Sequence of chain 2.A:
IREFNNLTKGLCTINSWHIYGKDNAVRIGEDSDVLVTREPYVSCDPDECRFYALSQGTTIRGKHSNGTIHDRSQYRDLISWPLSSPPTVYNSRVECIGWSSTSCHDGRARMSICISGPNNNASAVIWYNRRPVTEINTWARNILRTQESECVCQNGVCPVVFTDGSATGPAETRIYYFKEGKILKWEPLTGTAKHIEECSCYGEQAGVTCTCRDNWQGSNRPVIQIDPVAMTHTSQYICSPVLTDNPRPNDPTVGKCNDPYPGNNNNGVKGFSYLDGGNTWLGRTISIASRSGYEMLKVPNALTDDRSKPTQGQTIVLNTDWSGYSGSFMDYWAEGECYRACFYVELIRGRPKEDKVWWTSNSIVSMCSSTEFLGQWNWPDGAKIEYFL

Binding-site contacts:
Ligand atom C8 contacts residue GLU3 of chain 2.A at 3.6 Å.
Ligand atom C4 contacts residue ASN155 of chain 2.A at 4.5 Å.
Ligand atom C1 contacts residue ASN155 of chain 2.A at 3.6 Å.
Ligand atom C2 contacts residue ASN6 of chain 2.A at 2.4 Å.
Ligand atom C3 contacts residue ASN155 of chain 2.A at 4.0 Å.
Ligand atom O7 contacts residue ASN6 of chain 2.A at 2.7 Å (h-bond).
Ligand atom O6 contacts residue VAL229 of chain 2.A at 4.1 Å.
Ligand atom O6 contacts residue GLN154 of chain 2.A at 3.4 Å (h-bond).
Ligand atom C5 contacts residue ASN155 of chain 2.A at 3.8 Å.
Ligand atom C1 contacts residue ASN6 of chain 2.A at 1.5 Å.
Ligand atom C4 contacts residue ASN6 of chain 2.A at 4.2 Å.
Ligand atom N2 contacts residue ASN6 of chain 2.A at 2.9 Å (h-bond).
Ligand atom C2 contacts residue ASN155 of chain 2.A at 4.3 Å.
Ligand atom O5 contacts residue ASN6 of chain 2.A at 2.4 Å (h-bond).
Ligand atom C5 contacts residue ASN6 of chain 2.A at 3.7 Å.
Ligand atom C8 contacts residue ASN6 of chain 2.A at 4.4 Å.
Ligand atom O6 contacts residue ASN155 of chain 2.A at 4.4 Å.
Ligand atom C7 contacts residue ASN6 of chain 2.A at 3.1 Å.
Ligand atom O5 contacts residue GLN154 of chain 2.A at 4.3 Å.
Ligand atom O5 contacts residue ASN155 of chain 2.A at 4.0 Å.
Ligand atom C3 contacts residue ASN6 of chain 2.A at 3.8 Å.

The small molecule below binds the protein below.
Small molecule (SMILES): CC(=O)N[C@@H]1[C@@H](O)[C@H](O)[C@@H](CO)O[C@H]1O